Binding-site contacts:
Ligand atom C4 contacts residue VAL233 of chain 2.A at 4.1 Å (hydrophobic).
Ligand atom C35 contacts residue PRO231 of chain 2.A at 4.1 Å (hydrophobic).
Ligand atom O39 contacts residue TRP253 of chain 2.A at 3.7 Å.
Ligand atom C2 contacts residue VAL233 of chain 2.A at 4.0 Å (hydrophobic).
Ligand atom N3 contacts residue VAL233 of chain 2.A at 3.6 Å.
Ligand atom C4 contacts residue PRO231 of chain 2.A at 3.5 Å (hydrophobic).
Ligand atom O37 contacts residue TRP253 of chain 2.A at 3.9 Å.
Ligand atom NFE contacts residue HEM1 of chain 2.B at 2.3 Å.
Ligand atom C5 contacts residue HEM1 of chain 2.B at 3.4 Å.
Ligand atom O28 contacts residue TYR254 of chain 2.A at 3.8 Å.
Ligand atom C38 contacts residue TYR254 of chain 2.A at 4.2 Å (hydrophobic).
Ligand atom O37 contacts residue HEM1 of chain 2.B at 3.4 Å.
Ligand atom C5 contacts residue GLY252 of chain 2.A at 3.5 Å.
Ligand atom C16 contacts residue VAL233 of chain 2.A at 3.8 Å (hydrophobic).
Ligand atom N26 contacts residue GLN144 of chain 2.A at 3.6 Å (h-bond).
Ligand atom C12 contacts residue VAL233 of chain 2.A at 3.8 Å (hydrophobic).
Ligand atom C36 contacts residue TYR254 of chain 2.A at 3.4 Å (hydrophobic).
Ligand atom C21 contacts residue GLN144 of chain 2.A at 3.3 Å.
Ligand atom C15 contacts residue PRO231 of chain 2.A at 4.1 Å (hydrophobic).
Ligand atom C38 contacts residue TRP253 of chain 2.A at 3.2 Å (hydrophobic).
Ligand atom O17 contacts residue GLN144 of chain 2.A at 2.8 Å (h-bond).
Ligand atom NFE contacts residue PHE250 of chain 2.A at 4.1 Å.
Ligand atom C11 contacts residue VAL233 of chain 2.A at 3.4 Å (hydrophobic).
Ligand atom C34 contacts residue HEM1 of chain 2.B at 4.1 Å.
Ligand atom C33 contacts residue HEM1 of chain 2.B at 4.1 Å.
Ligand atom O39 contacts residue PRO231 of chain 2.A at 3.5 Å.
Ligand atom C2 contacts residue HEM1 of chain 2.B at 3.1 Å.
Ligand atom C16 contacts residue ALA232 of chain 2.A at 4.2 Å (hydrophobic).
Ligand atom C35 contacts residue TYR254 of chain 2.A at 3.8 Å (hydrophobic).
Ligand atom O37 contacts residue MET255 of chain 2.A at 3.5 Å.
Ligand atom C15 contacts residue GLN144 of chain 2.A at 3.7 Å.
Ligand atom C4 contacts residue GLY252 of chain 2.A at 3.9 Å.
Ligand atom C14 contacts residue GLN144 of chain 2.A at 3.7 Å.
Ligand atom C34 contacts residue MET255 of chain 2.A at 4.0 Å (hydrophobic).
Ligand atom C31 contacts residue TYR254 of chain 2.A at 3.9 Å (hydrophobic).
Ligand atom C38 contacts residue HEM1 of chain 2.B at 3.6 Å.
Ligand atom C27 contacts residue ARG147 of chain 2.A at 4.2 Å.
Ligand atom O39 contacts residue TYR254 of chain 2.A at 4.0 Å.
Ligand atom C36 contacts residue PRO231 of chain 2.A at 4.1 Å (hydrophobic).
Ligand atom C16 contacts residue PRO231 of chain 2.A at 3.6 Å (hydrophobic).

A small-molecule ligand and the protein it binds are described below.
Small molecule (SMILES): Cc1cc(Oc2ccc3c(c2)OCO3)nc(Oc2ccc(-n3ccnc3)cc2)n1

Sequence of chain 2.A:
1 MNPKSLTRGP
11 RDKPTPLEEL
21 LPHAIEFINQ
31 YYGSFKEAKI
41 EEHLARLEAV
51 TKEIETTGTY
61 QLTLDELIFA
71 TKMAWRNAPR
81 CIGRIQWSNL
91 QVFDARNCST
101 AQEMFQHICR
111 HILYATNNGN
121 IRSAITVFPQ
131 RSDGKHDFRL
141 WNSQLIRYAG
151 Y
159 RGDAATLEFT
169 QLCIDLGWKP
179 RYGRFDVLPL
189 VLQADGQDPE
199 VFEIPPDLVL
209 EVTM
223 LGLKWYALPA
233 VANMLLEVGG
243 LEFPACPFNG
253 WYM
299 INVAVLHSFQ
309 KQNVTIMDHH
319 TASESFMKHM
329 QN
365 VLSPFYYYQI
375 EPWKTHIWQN